Sequence of chain 1.F:
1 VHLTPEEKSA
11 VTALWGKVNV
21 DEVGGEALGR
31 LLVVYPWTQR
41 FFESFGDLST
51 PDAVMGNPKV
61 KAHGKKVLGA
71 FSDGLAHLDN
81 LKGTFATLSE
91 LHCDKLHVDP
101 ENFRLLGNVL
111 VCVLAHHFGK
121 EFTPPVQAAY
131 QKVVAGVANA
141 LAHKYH

The small molecule below binds the protein below.
Small molecule (SMILES): O=CC=CC=O

Binding-site contacts:
Ligand atom C1 contacts residue LYS82 of chain 1.H at 2.3 Å.
Ligand atom O3 contacts residue VAL1 of chain 1.H at 3.9 Å.
Ligand atom C2 contacts residue LYS82 of chain 1.H at 1.4 Å.
Ligand atom O8 contacts residue VAL1 of chain 1.F at 4.4 Å.
Ligand atom C5 contacts residue LYS82 of chain 1.F at 2.2 Å.
Ligand atom O3 contacts residue LYS82 of chain 1.H at 2.5 Å (salt-bridge).
Ligand atom C7 contacts residue LYS82 of chain 1.F at 1.4 Å.
Ligand atom O8 contacts residue LYS82 of chain 1.F at 2.6 Å (salt-bridge).
Ligand atom C1 contacts residue LYS82 of chain 1.F at 3.4 Å.
Ligand atom C5 contacts residue LYS82 of chain 1.H at 3.5 Å.

Sequence of chain 1.H:
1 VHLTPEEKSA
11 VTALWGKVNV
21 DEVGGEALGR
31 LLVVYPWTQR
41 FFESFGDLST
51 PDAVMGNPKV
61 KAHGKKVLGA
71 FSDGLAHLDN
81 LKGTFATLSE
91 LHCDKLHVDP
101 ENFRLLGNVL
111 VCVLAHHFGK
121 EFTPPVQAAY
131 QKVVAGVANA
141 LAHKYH